Binding-site contacts:
Ligand atom C2 contacts residue ASN259 of chain 5.K at 2.5 Å.
Ligand atom C7 contacts residue ASN259 of chain 5.K at 3.2 Å.
Ligand atom C4 contacts residue ASN259 of chain 5.K at 4.2 Å.
Ligand atom C3 contacts residue ASN259 of chain 5.K at 3.8 Å.
Ligand atom C5 contacts residue ASN259 of chain 5.K at 3.7 Å.
Ligand atom C6 contacts residue LYS181 of chain 5.J at 4.2 Å.
Ligand atom C3 contacts residue THR116 of chain 5.J at 4.0 Å.
Ligand atom N2 contacts residue THR116 of chain 5.J at 3.0 Å (h-bond).
Ligand atom C3 contacts residue LYS181 of chain 5.J at 4.4 Å.
Ligand atom C8 contacts residue ASN259 of chain 5.K at 4.4 Å.
Ligand atom O4 contacts residue LYS181 of chain 5.J at 4.0 Å.
Ligand atom C5 contacts residue LYS181 of chain 5.J at 3.5 Å.
Ligand atom O5 contacts residue ASN259 of chain 5.K at 2.4 Å (h-bond).
Ligand atom C7 contacts residue THR116 of chain 5.J at 3.8 Å.
Ligand atom C4 contacts residue LYS181 of chain 5.J at 4.2 Å.
Ligand atom C1 contacts residue THR116 of chain 5.J at 4.0 Å.
Ligand atom O7 contacts residue ASN259 of chain 5.K at 3.0 Å (h-bond).
Ligand atom O3 contacts residue THR116 of chain 5.J at 4.4 Å.
Ligand atom C8 contacts residue THR116 of chain 5.J at 3.8 Å.
Ligand atom O5 contacts residue LYS181 of chain 5.J at 4.4 Å.
Ligand atom C1 contacts residue ASN259 of chain 5.K at 1.4 Å.
Ligand atom N2 contacts residue ASN259 of chain 5.K at 2.9 Å (h-bond).
Ligand atom O6 contacts residue LYS181 of chain 5.J at 4.3 Å.
Ligand atom C2 contacts residue THR116 of chain 5.J at 3.8 Å.

Sequence of chain 5.K:
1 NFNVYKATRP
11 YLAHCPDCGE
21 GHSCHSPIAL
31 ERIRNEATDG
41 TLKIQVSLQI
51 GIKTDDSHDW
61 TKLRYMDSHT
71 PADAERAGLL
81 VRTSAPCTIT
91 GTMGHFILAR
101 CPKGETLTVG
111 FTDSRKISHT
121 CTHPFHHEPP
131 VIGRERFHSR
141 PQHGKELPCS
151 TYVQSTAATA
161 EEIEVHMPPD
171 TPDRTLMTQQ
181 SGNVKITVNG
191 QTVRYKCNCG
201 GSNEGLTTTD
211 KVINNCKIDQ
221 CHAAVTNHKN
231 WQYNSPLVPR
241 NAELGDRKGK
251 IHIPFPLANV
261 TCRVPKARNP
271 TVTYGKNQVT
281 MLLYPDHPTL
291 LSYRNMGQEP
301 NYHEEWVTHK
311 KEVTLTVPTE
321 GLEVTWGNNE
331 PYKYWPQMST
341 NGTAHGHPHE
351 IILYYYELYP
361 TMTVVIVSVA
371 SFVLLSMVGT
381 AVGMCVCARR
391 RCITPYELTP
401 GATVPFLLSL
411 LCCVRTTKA

The protein below binds the small molecule below.
Small molecule (SMILES): CC(=O)N[C@@H]1[C@@H](O)[C@H](O)[C@@H](CO)O[C@H]1O

Sequence of chain 5.J:
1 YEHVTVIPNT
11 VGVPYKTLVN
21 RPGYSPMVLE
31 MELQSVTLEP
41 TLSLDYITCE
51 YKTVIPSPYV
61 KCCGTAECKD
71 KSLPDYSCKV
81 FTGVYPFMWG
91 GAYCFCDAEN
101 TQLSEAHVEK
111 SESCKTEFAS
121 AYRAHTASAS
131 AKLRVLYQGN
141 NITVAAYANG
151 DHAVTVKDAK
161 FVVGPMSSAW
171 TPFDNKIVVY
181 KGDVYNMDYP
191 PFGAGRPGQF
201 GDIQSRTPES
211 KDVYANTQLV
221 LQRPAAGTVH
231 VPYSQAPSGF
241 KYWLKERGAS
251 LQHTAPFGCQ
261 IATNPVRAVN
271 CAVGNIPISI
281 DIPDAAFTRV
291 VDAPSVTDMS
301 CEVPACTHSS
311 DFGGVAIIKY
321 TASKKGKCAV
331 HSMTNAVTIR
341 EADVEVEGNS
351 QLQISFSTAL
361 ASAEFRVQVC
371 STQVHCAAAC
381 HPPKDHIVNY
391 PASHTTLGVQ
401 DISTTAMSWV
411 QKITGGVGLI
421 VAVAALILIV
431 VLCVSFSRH